Binding-site contacts:
Ligand atom C9 contacts residue VAL26 of chain 1.B at 3.6 Å (hydrophobic).
Ligand atom C12 contacts residue VAL26 of chain 1.B at 3.7 Å (hydrophobic).
Ligand atom C15 contacts residue ASP163 of chain 1.B at 3.8 Å.
Ligand atom C4 contacts residue ALA39 of chain 1.B at 3.8 Å (hydrophobic).
Ligand atom O16 contacts residue CYS20 of chain 1.B at 3.5 Å.
Ligand atom N17 contacts residue TYR102 of chain 1.B at 3.8 Å.
Ligand atom C29 contacts residue GLU104 of chain 1.B at 3.6 Å.
Ligand atom N6 contacts residue PHE151 of chain 1.B at 3.6 Å.
Ligand atom C23 contacts residue GLU104 of chain 1.B at 3.8 Å.
Ligand atom N7 contacts residue PHE151 of chain 1.B at 3.6 Å.
Ligand atom N13 contacts residue GLN100 of chain 1.B at 3.8 Å.
Ligand atom C10 contacts residue PHE151 of chain 1.B at 3.7 Å (hydrophobic).
Ligand atom C9 contacts residue PHE151 of chain 1.B at 3.7 Å (hydrophobic).
Ligand atom C15 contacts residue VAL26 of chain 1.B at 3.6 Å (hydrophobic).
Ligand atom O16 contacts residue GLY21 of chain 1.B at 3.5 Å (h-bond).
Ligand atom C11 contacts residue LEU18 of chain 1.B at 3.2 Å (hydrophobic).
Ligand atom C18 contacts residue CYS20 of chain 1.B at 3.5 Å (hydrophobic).
Ligand atom C3 contacts residue ALA39 of chain 1.B at 3.8 Å (hydrophobic).
Ligand atom C5 contacts residue PHE151 of chain 1.B at 3.5 Å (hydrophobic).
Ligand atom C11 contacts residue VAL26 of chain 1.B at 3.8 Å (hydrophobic).
Ligand atom C26 contacts residue ASN109 of chain 1.B at 3.2 Å.
Ligand atom N2 contacts residue TYR102 of chain 1.B at 3.8 Å.
Ligand atom C29 contacts residue TYR102 of chain 1.B at 3.7 Å (hydrophobic).
Ligand atom C25 contacts residue ASN109 of chain 1.B at 3.4 Å.
Ligand atom N8 contacts residue GLN100 of chain 1.B at 3.6 Å.
Ligand atom C21 contacts residue THR105 of chain 1.B at 3.8 Å.
Ligand atom C18 contacts residue GLY19 of chain 1.B at 3.7 Å.
Ligand atom C19 contacts residue MET103 of chain 1.B at 3.7 Å (hydrophobic).
Ligand atom C14 contacts residue VAL26 of chain 1.B at 3.7 Å (hydrophobic).
Ligand atom N6 contacts residue LEU18 of chain 1.B at 3.8 Å.
Ligand atom C3 contacts residue GLU101 of chain 1.B at 3.2 Å.
Ligand atom C3 contacts residue MET103 of chain 1.B at 3.5 Å (hydrophobic).
Ligand atom C10 contacts residue VAL26 of chain 1.B at 3.7 Å (hydrophobic).
Ligand atom C23 contacts residue MET103 of chain 1.B at 3.7 Å (hydrophobic).
Ligand atom C20 contacts residue THR105 of chain 1.B at 3.8 Å.
Ligand atom C23 contacts residue TYR102 of chain 1.B at 3.6 Å (hydrophobic).
Ligand atom N17 contacts residue MET103 of chain 1.B at 2.8 Å (h-bond).
Ligand atom N2 contacts residue MET103 of chain 1.B at 2.9 Å (h-bond).
Ligand atom C18 contacts residue LEU18 of chain 1.B at 3.5 Å (hydrophobic).
Ligand atom C1 contacts residue MET103 of chain 1.B at 3.6 Å (hydrophobic).

The protein below binds the small molecule below.
Small molecule (SMILES): COc1ccc(-n2nnc3cnc(N[C@@H]4CCN(c5ccncc5)C4)nc32)cc1

Sequence of chain 1.B:
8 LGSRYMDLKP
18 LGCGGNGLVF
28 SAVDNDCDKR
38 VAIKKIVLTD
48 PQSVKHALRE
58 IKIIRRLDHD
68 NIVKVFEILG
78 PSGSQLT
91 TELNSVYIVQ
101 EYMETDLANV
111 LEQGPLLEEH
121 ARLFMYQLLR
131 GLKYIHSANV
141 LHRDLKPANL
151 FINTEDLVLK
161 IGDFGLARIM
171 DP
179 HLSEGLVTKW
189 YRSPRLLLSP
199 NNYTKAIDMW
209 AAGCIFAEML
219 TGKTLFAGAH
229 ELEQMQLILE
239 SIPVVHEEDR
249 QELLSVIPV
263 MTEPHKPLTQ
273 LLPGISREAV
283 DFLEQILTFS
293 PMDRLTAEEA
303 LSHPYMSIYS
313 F